Binding-site contacts:
Ligand atom C25 contacts residue ASP1398 of chain 1.A at 3.3 Å.
Ligand atom C31 contacts residue ASP1398 of chain 1.A at 3.3 Å.
Ligand atom C05 contacts residue PRO1448 of chain 1.A at 3.8 Å (hydrophobic).
Ligand atom C17 contacts residue ILE1588 of chain 1.A at 3.4 Å (hydrophobic).
Ligand atom C09 contacts residue TRP1442 of chain 1.A at 3.6 Å (hydrophobic).
Ligand atom C02 contacts residue ASP1574 of chain 1.A at 3.7 Å.
Ligand atom C24 contacts residue ILE1588 of chain 1.A at 3.8 Å (hydrophobic).
Ligand atom N35 contacts residue ILE1588 of chain 1.A at 3.5 Å.
Ligand atom C16 contacts residue GLN1441 of chain 1.A at 3.9 Å.
Ligand atom C31 contacts residue LEU1395 of chain 1.A at 3.7 Å (hydrophobic).
Ligand atom N12 contacts residue LEU1577 of chain 1.A at 3.7 Å.
Ligand atom C15 contacts residue ILE1588 of chain 1.A at 3.8 Å (hydrophobic).
Ligand atom C37 contacts residue ALA1446 of chain 1.A at 3.6 Å (hydrophobic).
Ligand atom C18 contacts residue ILE1588 of chain 1.A at 3.8 Å (hydrophobic).
Ligand atom C15 contacts residue VAL1443 of chain 1.A at 3.8 Å (hydrophobic).
Ligand atom N27 contacts residue ASP1398 of chain 1.A at 3.0 Å (salt-bridge).
Ligand atom C24 contacts residue TYR1428 of chain 1.A at 3.6 Å (hydrophobic).
Ligand atom C10 contacts residue TRP1442 of chain 1.A at 3.4 Å (hydrophobic).
Ligand atom C36 contacts residue TRP1442 of chain 1.A at 3.9 Å (hydrophobic).
Ligand atom C19 contacts residue ILE1588 of chain 1.A at 3.9 Å (hydrophobic).
Ligand atom C13 contacts residue ILE1588 of chain 1.A at 3.6 Å (hydrophobic).
Ligand atom O29 contacts residue ASN1591 of chain 1.A at 3.2 Å.
Ligand atom C34 contacts residue ILE1588 of chain 1.A at 3.9 Å (hydrophobic).
Ligand atom N14 contacts residue ILE1588 of chain 1.A at 3.8 Å.
Ligand atom C16 contacts residue ILE1588 of chain 1.A at 3.6 Å (hydrophobic).
Ligand atom C31 contacts residue ASP1394 of chain 1.A at 3.3 Å.
Ligand atom C11 contacts residue TRP1442 of chain 1.A at 3.6 Å (hydrophobic).
Ligand atom N14 contacts residue VAL1443 of chain 1.A at 3.1 Å (h-bond).
Ligand atom C36 contacts residue ALA1446 of chain 1.A at 3.7 Å (hydrophobic).
Ligand atom C33 contacts residue LYS1390 of chain 1.A at 3.6 Å.
Ligand atom C26 contacts residue ASP1398 of chain 1.A at 3.5 Å.
Ligand atom C15 contacts residue GLN1441 of chain 1.A at 3.2 Å.
Ligand atom C01 contacts residue ASP1574 of chain 1.A at 3.7 Å.
Ligand atom N14 contacts residue TRP1442 of chain 1.A at 3.9 Å.
Ligand atom C28 contacts residue ASN1591 of chain 1.A at 3.8 Å.
Ligand atom C36 contacts residue VAL1443 of chain 1.A at 3.7 Å (hydrophobic).
Ligand atom C32 contacts residue LYS1390 of chain 1.A at 3.6 Å.
Ligand atom N12 contacts residue VAL1443 of chain 1.A at 3.3 Å (h-bond).
Ligand atom N27 contacts residue LEU1395 of chain 1.A at 3.7 Å.
Ligand atom C11 contacts residue LEU1577 of chain 1.A at 3.9 Å (hydrophobic).

The protein below binds the small molecule below.
Small molecule (SMILES): CCN(CC)S(=O)(=O)c1cc(Nc2nccc(-c3ccnc(-c4ccc(NC(=O)NC)cc4)c3)n2)ccc1Cl

Sequence of chain 1.A:
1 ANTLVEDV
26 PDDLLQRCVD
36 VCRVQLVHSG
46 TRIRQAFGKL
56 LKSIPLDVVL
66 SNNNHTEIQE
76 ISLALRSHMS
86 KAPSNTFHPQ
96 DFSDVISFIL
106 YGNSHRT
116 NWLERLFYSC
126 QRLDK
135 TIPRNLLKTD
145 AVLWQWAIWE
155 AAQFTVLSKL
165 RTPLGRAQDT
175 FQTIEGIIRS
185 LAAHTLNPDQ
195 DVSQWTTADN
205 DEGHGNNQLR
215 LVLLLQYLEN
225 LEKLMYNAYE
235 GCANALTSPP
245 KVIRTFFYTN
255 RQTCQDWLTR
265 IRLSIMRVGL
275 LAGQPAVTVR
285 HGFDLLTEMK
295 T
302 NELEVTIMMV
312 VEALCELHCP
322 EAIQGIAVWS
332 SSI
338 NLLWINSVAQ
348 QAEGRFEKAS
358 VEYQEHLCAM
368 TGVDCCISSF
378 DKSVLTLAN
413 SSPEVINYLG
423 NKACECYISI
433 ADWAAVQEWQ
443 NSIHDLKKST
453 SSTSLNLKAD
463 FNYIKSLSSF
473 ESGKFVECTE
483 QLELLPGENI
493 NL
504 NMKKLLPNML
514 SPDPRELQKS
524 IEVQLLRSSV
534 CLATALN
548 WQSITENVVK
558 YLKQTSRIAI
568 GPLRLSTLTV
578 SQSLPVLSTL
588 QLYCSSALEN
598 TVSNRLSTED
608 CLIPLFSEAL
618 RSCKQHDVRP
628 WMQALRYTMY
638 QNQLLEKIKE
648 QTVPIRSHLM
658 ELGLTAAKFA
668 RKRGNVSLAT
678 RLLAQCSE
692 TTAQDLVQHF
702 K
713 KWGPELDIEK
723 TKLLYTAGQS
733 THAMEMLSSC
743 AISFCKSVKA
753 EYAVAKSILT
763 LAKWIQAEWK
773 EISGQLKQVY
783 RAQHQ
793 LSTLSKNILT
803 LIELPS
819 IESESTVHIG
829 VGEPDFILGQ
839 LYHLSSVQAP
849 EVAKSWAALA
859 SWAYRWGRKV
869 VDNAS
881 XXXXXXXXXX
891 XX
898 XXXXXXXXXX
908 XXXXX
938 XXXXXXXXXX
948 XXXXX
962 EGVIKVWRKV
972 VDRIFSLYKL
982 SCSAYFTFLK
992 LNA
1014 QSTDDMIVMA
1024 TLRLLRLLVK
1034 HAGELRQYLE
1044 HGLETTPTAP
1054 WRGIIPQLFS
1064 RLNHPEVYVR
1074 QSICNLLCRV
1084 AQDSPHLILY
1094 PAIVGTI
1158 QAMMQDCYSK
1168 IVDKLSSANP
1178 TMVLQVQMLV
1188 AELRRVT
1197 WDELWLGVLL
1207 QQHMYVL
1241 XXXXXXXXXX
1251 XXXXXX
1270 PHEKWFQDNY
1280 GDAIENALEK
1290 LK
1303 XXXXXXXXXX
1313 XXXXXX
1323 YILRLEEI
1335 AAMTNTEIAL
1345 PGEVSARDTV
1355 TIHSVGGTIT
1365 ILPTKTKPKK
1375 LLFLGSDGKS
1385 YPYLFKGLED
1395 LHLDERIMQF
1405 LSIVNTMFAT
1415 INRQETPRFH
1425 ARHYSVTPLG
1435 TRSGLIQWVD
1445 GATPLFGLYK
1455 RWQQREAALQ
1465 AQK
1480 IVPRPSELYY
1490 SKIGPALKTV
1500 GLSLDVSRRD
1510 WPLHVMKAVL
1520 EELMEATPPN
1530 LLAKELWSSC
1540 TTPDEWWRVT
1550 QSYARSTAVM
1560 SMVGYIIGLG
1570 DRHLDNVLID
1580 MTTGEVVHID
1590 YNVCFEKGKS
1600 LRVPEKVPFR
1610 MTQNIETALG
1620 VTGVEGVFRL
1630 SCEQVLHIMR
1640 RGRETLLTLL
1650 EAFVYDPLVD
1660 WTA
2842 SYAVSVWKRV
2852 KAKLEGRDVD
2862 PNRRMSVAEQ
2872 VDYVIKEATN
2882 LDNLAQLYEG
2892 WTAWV